Sequence of chain 1.D:
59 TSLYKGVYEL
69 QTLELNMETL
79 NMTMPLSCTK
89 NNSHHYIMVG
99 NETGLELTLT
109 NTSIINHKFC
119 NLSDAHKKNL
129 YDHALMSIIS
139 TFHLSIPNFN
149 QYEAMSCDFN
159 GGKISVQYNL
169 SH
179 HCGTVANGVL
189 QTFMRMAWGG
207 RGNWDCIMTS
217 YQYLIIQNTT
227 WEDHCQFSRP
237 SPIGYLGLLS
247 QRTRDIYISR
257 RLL

Binding-site contacts:
Ligand atom C5 contacts residue ASN99 of chain 1.D at 3.7 Å.
Ligand atom N2 contacts residue ASN99 of chain 1.D at 2.9 Å (h-bond).
Ligand atom O5 contacts residue ASN99 of chain 1.D at 2.4 Å (h-bond).
Ligand atom C8 contacts residue ASN99 of chain 1.D at 4.1 Å.
Ligand atom C2 contacts residue ASN99 of chain 1.D at 2.4 Å.
Ligand atom O7 contacts residue ASN99 of chain 1.D at 4.3 Å.
Ligand atom O5 contacts residue MET80 of chain 1.D at 4.0 Å.
Ligand atom O6 contacts residue NAG1 of chain 1.I at 3.7 Å.
Ligand atom C6 contacts residue MET80 of chain 1.D at 4.5 Å (hydrophobic).
Ligand atom C4 contacts residue ASN99 of chain 1.D at 4.2 Å.
Ligand atom C7 contacts residue ASN99 of chain 1.D at 3.8 Å.
Ligand atom C1 contacts residue ASN99 of chain 1.D at 1.4 Å.
Ligand atom O6 contacts residue NAG2 of chain 1.I at 2.6 Å (h-bond).
Ligand atom C3 contacts residue ASN99 of chain 1.D at 3.8 Å.
Ligand atom C6 contacts residue NAG2 of chain 1.I at 3.4 Å.
Ligand atom C1 contacts residue MET80 of chain 1.D at 4.2 Å (hydrophobic).

A protein and the small-molecule ligand that binds it are described below.
Small molecule (SMILES): CC(=O)N[C@@H]1[C@@H](O)[C@H](O)[C@@H](CO)O[C@H]1O